Sequence of chain 1.A:
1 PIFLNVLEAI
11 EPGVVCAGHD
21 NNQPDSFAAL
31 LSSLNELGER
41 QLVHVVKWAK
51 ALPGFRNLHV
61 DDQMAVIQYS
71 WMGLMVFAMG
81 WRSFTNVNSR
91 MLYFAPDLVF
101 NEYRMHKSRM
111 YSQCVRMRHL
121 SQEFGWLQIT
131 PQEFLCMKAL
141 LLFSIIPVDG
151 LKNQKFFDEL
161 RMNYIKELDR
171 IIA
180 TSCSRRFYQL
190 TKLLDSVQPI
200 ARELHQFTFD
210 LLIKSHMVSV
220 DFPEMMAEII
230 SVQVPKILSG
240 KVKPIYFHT

Binding-site contacts:
Ligand atom C1 contacts residue MET75 of chain 1.A at 4.0 Å (hydrophobic).
Ligand atom C5 contacts residue PHE94 of chain 1.A at 3.9 Å (hydrophobic).
Ligand atom O97 contacts residue ASN35 of chain 1.A at 2.7 Å (h-bond).
Ligand atom C3 contacts residue GLN41 of chain 1.A at 3.6 Å.
Ligand atom C17 contacts residue THR207 of chain 1.A at 3.9 Å.
Ligand atom C10 contacts residue MET75 of chain 1.A at 3.9 Å (hydrophobic).
Ligand atom C9 contacts residue MET75 of chain 1.A at 4.0 Å (hydrophobic).
Ligand atom O97 contacts residue LEU210 of chain 1.A at 3.9 Å.
Ligand atom C16 contacts residue THR207 of chain 1.A at 3.8 Å.
Ligand atom C4 contacts residue MET75 of chain 1.A at 3.9 Å (hydrophobic).
Ligand atom C17 contacts residue ASN35 of chain 1.A at 3.5 Å.
Ligand atom C27 contacts residue LEU34 of chain 1.A at 3.7 Å (hydrophobic).
Ligand atom C6 contacts residue PHE94 of chain 1.A at 4.0 Å (hydrophobic).
Ligand atom C4 contacts residue MET79 of chain 1.A at 4.1 Å (hydrophobic).
Ligand atom C3 contacts residue PHE94 of chain 1.A at 3.8 Å (hydrophobic).
Ligand atom C4 contacts residue PHE94 of chain 1.A at 3.6 Å (hydrophobic).
Ligand atom C27 contacts residue ASN35 of chain 1.A at 3.6 Å.
Ligand atom C12 contacts residue LEU34 of chain 1.A at 3.6 Å (hydrophobic).
Ligand atom C11 contacts residue LEU34 of chain 1.A at 3.1 Å (hydrophobic).
Ligand atom O83 contacts residue MET79 of chain 1.A at 3.4 Å.
Ligand atom C16 contacts residue PHE206 of chain 1.A at 3.7 Å (hydrophobic).
Ligand atom C3 contacts residue MET75 of chain 1.A at 4.0 Å (hydrophobic).
Ligand atom C15 contacts residue MET110 of chain 1.A at 3.9 Å (hydrophobic).
Ligand atom C18 contacts residue MET72 of chain 1.A at 3.7 Å (hydrophobic).
Ligand atom C27 contacts residue LEU31 of chain 1.A at 3.7 Å (hydrophobic).
Ligand atom O83 contacts residue GLN41 of chain 1.A at 3.3 Å (h-bond).
Ligand atom C13 contacts residue ASN35 of chain 1.A at 3.8 Å.
Ligand atom C1 contacts residue LEU37 of chain 1.A at 4.1 Å (hydrophobic).
Ligand atom C2 contacts residue GLN41 of chain 1.A at 3.1 Å.
Ligand atom C1 contacts residue LEU34 of chain 1.A at 4.1 Å (hydrophobic).
Ligand atom C15 contacts residue LEU203 of chain 1.A at 3.9 Å (hydrophobic).
Ligand atom O83 contacts residue PHE94 of chain 1.A at 3.7 Å.
Ligand atom C12 contacts residue ASN35 of chain 1.A at 3.4 Å.
Ligand atom O97 contacts residue THR207 of chain 1.A at 2.9 Å (h-bond).
Ligand atom O83 contacts residue ARG82 of chain 1.A at 2.8 Å (salt-bridge).
Ligand atom C1 contacts residue GLY38 of chain 1.A at 4.1 Å.
Ligand atom C18 contacts residue THR207 of chain 1.A at 3.5 Å.
Ligand atom C3 contacts residue ARG82 of chain 1.A at 4.0 Å.
Ligand atom C2 contacts residue MET75 of chain 1.A at 3.6 Å (hydrophobic).
Ligand atom O83 contacts residue MET75 of chain 1.A at 3.9 Å.

A small-molecule ligand and the protein it binds are described below.
Small molecule (SMILES): C[C@]1(O)CC[C@H]2[C@@H]3CCC4=CC(=O)CCC4=C3C=C[C@@]21C